Binding-site contacts:
Ligand atom O7 contacts residue ASN410 of chain 1.F at 3.1 Å (h-bond).
Ligand atom C4 contacts residue ASN410 of chain 1.F at 4.1 Å.
Ligand atom C3 contacts residue ASN410 of chain 1.F at 3.7 Å.
Ligand atom C7 contacts residue ASN410 of chain 1.F at 3.2 Å.
Ligand atom C1 contacts residue ASN410 of chain 1.F at 1.4 Å.
Ligand atom N2 contacts residue ASN411 of chain 1.F at 4.4 Å.
Ligand atom C8 contacts residue LYS371 of chain 1.F at 3.7 Å.
Ligand atom N2 contacts residue THR372 of chain 1.F at 4.5 Å.
Ligand atom C7 contacts residue THR372 of chain 1.F at 3.6 Å.
Ligand atom C8 contacts residue ASN411 of chain 1.F at 3.5 Å.
Ligand atom C7 contacts residue ASN411 of chain 1.F at 4.1 Å.
Ligand atom C5 contacts residue ASN410 of chain 1.F at 3.7 Å.
Ligand atom C8 contacts residue ASN410 of chain 1.F at 3.9 Å.
Ligand atom C8 contacts residue THR372 of chain 1.F at 3.9 Å.
Ligand atom C7 contacts residue TRP409 of chain 1.F at 4.2 Å (hydrophobic).
Ligand atom O7 contacts residue TRP409 of chain 1.F at 3.8 Å.
Ligand atom C2 contacts residue ASN410 of chain 1.F at 2.4 Å.
Ligand atom C8 contacts residue TRP409 of chain 1.F at 4.0 Å (hydrophobic).
Ligand atom O5 contacts residue ASN410 of chain 1.F at 2.4 Å (h-bond).
Ligand atom N2 contacts residue ASN410 of chain 1.F at 2.8 Å (h-bond).
Ligand atom O7 contacts residue THR372 of chain 1.F at 3.0 Å (h-bond).

Sequence of chain 1.F:
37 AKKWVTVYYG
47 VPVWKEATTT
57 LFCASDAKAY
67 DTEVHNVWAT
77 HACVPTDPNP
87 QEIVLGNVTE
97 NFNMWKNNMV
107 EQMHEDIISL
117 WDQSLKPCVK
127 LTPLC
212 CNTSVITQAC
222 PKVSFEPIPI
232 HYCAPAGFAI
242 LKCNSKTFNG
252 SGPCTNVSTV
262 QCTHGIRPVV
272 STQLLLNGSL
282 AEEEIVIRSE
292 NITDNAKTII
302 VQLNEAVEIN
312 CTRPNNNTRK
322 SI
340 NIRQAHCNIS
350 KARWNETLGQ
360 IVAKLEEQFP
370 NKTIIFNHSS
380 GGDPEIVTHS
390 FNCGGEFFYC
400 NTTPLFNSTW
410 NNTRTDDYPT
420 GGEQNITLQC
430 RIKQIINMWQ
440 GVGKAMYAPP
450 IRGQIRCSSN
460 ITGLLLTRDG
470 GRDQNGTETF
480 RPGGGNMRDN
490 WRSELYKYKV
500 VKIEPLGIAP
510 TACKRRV

The small molecule below binds the protein below.
Small molecule (SMILES): CC(=O)N[C@@H]1[C@@H](O)[C@H](O)[C@@H](CO)O[C@H]1O